Sequence of chain 1.F:
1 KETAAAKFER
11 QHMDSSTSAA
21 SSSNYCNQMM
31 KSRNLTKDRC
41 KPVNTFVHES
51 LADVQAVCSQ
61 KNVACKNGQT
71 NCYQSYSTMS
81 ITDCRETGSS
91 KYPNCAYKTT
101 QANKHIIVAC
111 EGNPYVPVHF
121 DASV

Binding-site contacts:
Ligand atom C8 contacts residue VAL43 of chain 1.F at 3.7 Å (hydrophobic).
Ligand atom C6 contacts residue ARG85 of chain 1.F at 4.2 Å.
Ligand atom N2 contacts residue LYS66 of chain 1.F at 4.0 Å.
Ligand atom C2 contacts residue PO41 of chain 1.Q at 3.4 Å.
Ligand atom C6 contacts residue PO41 of chain 1.Q at 3.7 Å.
Ligand atom C4 contacts residue GLU86 of chain 1.F at 3.8 Å.
Ligand atom C5 contacts residue THR45 of chain 1.F at 3.9 Å.
Ligand atom O5' contacts residue ARG85 of chain 1.F at 3.7 Å.
Ligand atom C6 contacts residue ASN44 of chain 1.F at 3.9 Å.
Ligand atom O6 contacts residue ASN44 of chain 1.F at 3.4 Å.
Ligand atom C6 contacts residue VAL43 of chain 1.F at 4.0 Å (hydrophobic).
Ligand atom O6 contacts residue HIS12 of chain 1.F at 3.0 Å.
Ligand atom O6 contacts residue VAL43 of chain 1.F at 4.2 Å.
Ligand atom N7 contacts residue THR45 of chain 1.F at 2.8 Å (h-bond).
Ligand atom OP2 contacts residue ARG85 of chain 1.F at 2.7 Å (salt-bridge).
Ligand atom N3 contacts residue PRO42 of chain 1.F at 4.2 Å.
Ligand atom N1 contacts residue PO41 of chain 1.Q at 2.7 Å (h-bond).
Ligand atom C6 contacts residue THR45 of chain 1.F at 3.8 Å.
Ligand atom C2 contacts residue LYS66 of chain 1.F at 4.1 Å.
Ligand atom N9 contacts residue VAL43 of chain 1.F at 3.7 Å.
Ligand atom C5 contacts residue GLU86 of chain 1.F at 3.8 Å.
Ligand atom N2 contacts residue PO41 of chain 1.Q at 3.0 Å (h-bond).
Ligand atom C5 contacts residue VAL43 of chain 1.F at 4.0 Å (hydrophobic).
Ligand atom C2' contacts residue VAL43 of chain 1.F at 4.0 Å (hydrophobic).
Ligand atom N1 contacts residue VAL43 of chain 1.F at 4.2 Å.
Ligand atom N3 contacts residue LYS66 of chain 1.F at 3.5 Å (salt-bridge).
Ligand atom C4 contacts residue VAL43 of chain 1.F at 3.9 Å (hydrophobic).
Ligand atom O4' contacts residue VAL43 of chain 1.F at 3.6 Å.
Ligand atom C8 contacts residue THR45 of chain 1.F at 3.6 Å.
Ligand atom O6 contacts residue THR45 of chain 1.F at 2.9 Å (h-bond).
Ligand atom N1 contacts residue HIS12 of chain 1.F at 4.2 Å.
Ligand atom O3' contacts residue LYS66 of chain 1.F at 3.2 Å.
Ligand atom P contacts residue ARG85 of chain 1.F at 3.7 Å.
Ligand atom C6 contacts residue HIS12 of chain 1.F at 4.0 Å.
Ligand atom C1' contacts residue LYS66 of chain 1.F at 4.1 Å.
Ligand atom N7 contacts residue VAL43 of chain 1.F at 3.9 Å.
Ligand atom N4 contacts residue GLU86 of chain 1.F at 3.0 Å (salt-bridge).
Ligand atom O6 contacts residue PO41 of chain 1.Q at 3.8 Å.
Ligand atom N4 contacts residue PRO42 of chain 1.F at 4.2 Å.
Ligand atom O5' contacts residue VAL43 of chain 1.F at 3.9 Å.

A protein and the small-molecule ligand that binds it are described below.
Small molecule (SMILES): Nc1ccn([C@H]2C[C@H](O[P](=O)(O)OC[C@H]3O[C@@H](n4cnc5c(=O)nc(N)[nH]c54)C[C@@H]3O)[C@@H](CO)O2)c(=O)n1